Binding-site contacts:
Ligand atom O contacts residue MET1 of chain 1.J at 2.3 Å (h-bond).
Ligand atom C contacts residue ASP78 of chain 1.A at 3.5 Å.
Ligand atom N contacts residue MET1 of chain 1.J at 3.7 Å.
Ligand atom C contacts residue TRP148 of chain 1.A at 3.8 Å (hydrophobic).
Ligand atom O contacts residue TRP148 of chain 1.A at 2.9 Å (h-bond).
Ligand atom CA contacts residue ASP78 of chain 1.A at 3.4 Å.
Ligand atom CA contacts residue MET1 of chain 1.J at 2.4 Å (hydrophobic).
Ligand atom C contacts residue MET1 of chain 1.J at 1.3 Å (hydrophobic).

Sequence of chain 1.A:
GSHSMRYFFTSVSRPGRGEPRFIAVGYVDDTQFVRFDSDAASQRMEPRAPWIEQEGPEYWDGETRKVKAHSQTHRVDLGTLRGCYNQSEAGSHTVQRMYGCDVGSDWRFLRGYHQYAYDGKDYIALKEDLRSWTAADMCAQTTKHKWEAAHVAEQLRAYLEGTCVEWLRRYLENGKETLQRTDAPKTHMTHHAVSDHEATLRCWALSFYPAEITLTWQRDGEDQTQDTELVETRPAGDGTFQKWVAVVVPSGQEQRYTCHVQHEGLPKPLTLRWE

A protein and the small-molecule ligand that binds it are described below.
Small molecule (SMILES): NCC(=O)O